Sequence of chain 1.B:
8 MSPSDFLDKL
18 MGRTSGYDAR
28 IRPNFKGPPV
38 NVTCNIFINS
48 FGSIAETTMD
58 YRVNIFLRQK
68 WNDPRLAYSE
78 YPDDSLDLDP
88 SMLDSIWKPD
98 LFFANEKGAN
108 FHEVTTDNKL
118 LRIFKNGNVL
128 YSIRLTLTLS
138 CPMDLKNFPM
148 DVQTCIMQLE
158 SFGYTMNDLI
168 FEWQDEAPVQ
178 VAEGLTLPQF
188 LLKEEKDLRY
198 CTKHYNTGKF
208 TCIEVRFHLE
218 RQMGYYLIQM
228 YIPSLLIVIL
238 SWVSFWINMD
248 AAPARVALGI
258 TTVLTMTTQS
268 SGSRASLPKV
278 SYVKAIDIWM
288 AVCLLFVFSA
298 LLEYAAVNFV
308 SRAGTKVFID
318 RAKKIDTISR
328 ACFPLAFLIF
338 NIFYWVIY

Binding-site contacts:
Ligand atom C5 contacts residue TYR78 of chain 1.C at 3.6 Å (hydrophobic).
Ligand atom O1 contacts residue LEU14 of chain 1.C at 3.8 Å.
Ligand atom O2 contacts residue ILE28 of chain 1.B at 3.6 Å.
Ligand atom C11 contacts residue PHE32 of chain 1.B at 3.5 Å (hydrophobic).
Ligand atom C11 contacts residue PRO10 of chain 1.C at 3.7 Å (hydrophobic).
Ligand atom C17 contacts residue ARG27 of chain 1.B at 3.8 Å.
Ligand atom C19 contacts residue TYR161 of chain 1.B at 3.4 Å (hydrophobic).
Ligand atom C17 contacts residue TYR161 of chain 1.B at 3.1 Å (hydrophobic).
Ligand atom O3 contacts residue ASP165 of chain 1.B at 3.7 Å.
Ligand atom C18 contacts residue TYR161 of chain 1.B at 3.8 Å (hydrophobic).
Ligand atom C17 contacts residue ASP86 of chain 1.C at 3.8 Å.
Ligand atom O1 contacts residue LEU85 of chain 1.C at 3.5 Å.
Ligand atom C16 contacts residue TYR161 of chain 1.B at 3.3 Å (hydrophobic).
Ligand atom O2 contacts residue ARG29 of chain 1.B at 2.7 Å (salt-bridge).
Ligand atom C2 contacts residue ASP84 of chain 1.C at 3.3 Å.
Ligand atom C7 contacts residue PHE32 of chain 1.B at 3.8 Å (hydrophobic).
Ligand atom O4 contacts residue ASP84 of chain 1.C at 3.2 Å.
Ligand atom C6 contacts residue TYR78 of chain 1.C at 3.5 Å (hydrophobic).
Ligand atom N3 contacts residue ASP80 of chain 1.C at 3.8 Å.
Ligand atom C16 contacts residue ASP84 of chain 1.C at 3.5 Å.
Ligand atom C14 contacts residue ASP165 of chain 1.B at 3.6 Å.
Ligand atom O3 contacts residue ARG29 of chain 1.B at 3.0 Å (salt-bridge).
Ligand atom N3 contacts residue LEU83 of chain 1.C at 3.7 Å.
Ligand atom C19 contacts residue GLY160 of chain 1.B at 3.3 Å.
Ligand atom C12 contacts residue PRO10 of chain 1.C at 3.7 Å (hydrophobic).
Ligand atom N1 contacts residue PHE32 of chain 1.B at 3.5 Å.
Ligand atom C18 contacts residue ARG27 of chain 1.B at 3.4 Å.
Ligand atom C9 contacts residue ASP84 of chain 1.C at 3.4 Å.
Ligand atom O5 contacts residue TYR161 of chain 1.B at 3.4 Å.
Ligand atom C14 contacts residue TYR161 of chain 1.B at 3.6 Å (hydrophobic).
Ligand atom C14 contacts residue ASP84 of chain 1.C at 3.4 Å.
Ligand atom O5 contacts residue LEU85 of chain 1.C at 3.5 Å (h-bond).
Ligand atom C15 contacts residue TYR161 of chain 1.B at 3.3 Å (hydrophobic).
Ligand atom C12 contacts residue PHE13 of chain 1.C at 3.7 Å (hydrophobic).
Ligand atom O4 contacts residue GLY160 of chain 1.B at 3.6 Å.
Ligand atom O4 contacts residue TYR161 of chain 1.B at 3.6 Å.
Ligand atom C13 contacts residue ASP84 of chain 1.C at 3.7 Å.
Ligand atom C3 contacts residue LEU85 of chain 1.C at 3.8 Å (hydrophobic).
Ligand atom C15 contacts residue ASP84 of chain 1.C at 3.2 Å.
Ligand atom C10 contacts residue ASP84 of chain 1.C at 3.7 Å.

Sequence of chain 1.C:
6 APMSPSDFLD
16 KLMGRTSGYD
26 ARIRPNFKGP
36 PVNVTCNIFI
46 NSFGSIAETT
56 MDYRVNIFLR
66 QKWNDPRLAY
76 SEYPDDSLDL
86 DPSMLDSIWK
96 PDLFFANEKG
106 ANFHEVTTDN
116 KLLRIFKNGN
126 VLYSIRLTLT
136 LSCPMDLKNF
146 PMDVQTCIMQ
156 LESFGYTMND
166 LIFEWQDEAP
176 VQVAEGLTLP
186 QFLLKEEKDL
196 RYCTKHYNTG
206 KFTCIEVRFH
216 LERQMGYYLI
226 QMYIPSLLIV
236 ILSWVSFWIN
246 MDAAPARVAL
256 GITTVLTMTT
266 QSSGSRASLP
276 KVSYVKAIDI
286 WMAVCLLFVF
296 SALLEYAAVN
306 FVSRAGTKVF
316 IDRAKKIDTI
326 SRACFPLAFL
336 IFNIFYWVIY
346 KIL

A protein and the small-molecule ligand that binds it are described below.
Small molecule (SMILES): C[C@H]1[C@H]2C(=O)N(C)c3ccncc3[C@H]2CN1S(=O)(=O)c1ccc2c(c1)OCO2